Binding-site contacts:
Ligand atom N6 contacts residue ASP29 of chain 1.B at 3.4 Å (salt-bridge).
Ligand atom CA3 contacts residue ASP25 of chain 1.A at 3.3 Å.
Ligand atom N4 contacts residue GLY27 of chain 1.B at 3.0 Å (h-bond).
Ligand atom N contacts residue GLY48 of chain 1.A at 3.0 Å (h-bond).
Ligand atom C3 contacts residue ASP25 of chain 1.A at 3.4 Å.
Ligand atom CZ contacts residue ARG8 of chain 1.A at 3.5 Å.
Ligand atom N2 contacts residue GLY27 of chain 1.A at 2.9 Å (h-bond).
Ligand atom CG2 contacts residue ASP29 of chain 1.A at 3.4 Å.
Ligand atom N3 contacts residue ASP25 of chain 1.A at 2.8 Å (salt-bridge).
Ligand atom CB2 contacts residue ASP25 of chain 1.B at 3.3 Å.
Ligand atom O5 contacts residue GLY48 of chain 1.B at 3.0 Å (h-bond).
Ligand atom CH3 contacts residue GLY48 of chain 1.A at 3.5 Å.
Ligand atom N6 contacts residue ASP30 of chain 1.B at 3.5 Å (salt-bridge).
Ligand atom O1 contacts residue GLY27 of chain 1.A at 3.4 Å (h-bond).
Ligand atom CA5 contacts residue ASP29 of chain 1.B at 3.5 Å.
Ligand atom O4 contacts residue GLY27 of chain 1.B at 3.4 Å (h-bond).
Ligand atom O4 contacts residue ASP29 of chain 1.B at 3.0 Å (salt-bridge).
Ligand atom N5 contacts residue GLY48 of chain 1.B at 3.0 Å (h-bond).
Ligand atom CB contacts residue ASP29 of chain 1.A at 3.4 Å.
Ligand atom CA4 contacts residue GLY48 of chain 1.B at 3.4 Å.
Ligand atom NH2 contacts residue VAL82 of chain 1.A at 2.9 Å.
Ligand atom CZ contacts residue VAL82 of chain 1.A at 3.3 Å (hydrophobic).
Ligand atom NE2 contacts residue ILE47 of chain 1.B at 3.4 Å.
Ligand atom O4 contacts residue ALA28 of chain 1.B at 3.5 Å.
Ligand atom NH1 contacts residue VAL82 of chain 1.A at 3.5 Å.
Ligand atom NE2 contacts residue ASP30 of chain 1.B at 2.7 Å (salt-bridge).
Ligand atom O1 contacts residue ASP29 of chain 1.A at 3.0 Å (salt-bridge).
Ligand atom CD3 contacts residue ASP30 of chain 1.B at 3.5 Å.
Ligand atom CD4 contacts residue ARG8 of chain 1.A at 3.1 Å.
Ligand atom CG2 contacts residue ARG8 of chain 1.B at 3.5 Å.
Ligand atom NH2 contacts residue LEU23 of chain 1.A at 3.0 Å.
Ligand atom OE1 contacts residue ASP30 of chain 1.B at 2.9 Å (salt-bridge).
Ligand atom CA3 contacts residue GLY27 of chain 1.B at 3.3 Å.
Ligand atom OE1 contacts residue ASP29 of chain 1.B at 3.0 Å (salt-bridge).
Ligand atom O1 contacts residue ALA28 of chain 1.A at 3.5 Å.
Ligand atom CB3 contacts residue ASP25 of chain 1.A at 3.5 Å.
Ligand atom C3 contacts residue ASP25 of chain 1.B at 3.1 Å.
Ligand atom CB2 contacts residue GLY27 of chain 1.A at 3.4 Å.
Ligand atom N1 contacts residue GLY48 of chain 1.A at 3.0 Å (h-bond).
Ligand atom NH1 contacts residue ARG8 of chain 1.A at 3.2 Å (salt-bridge).

Sequence of chain 1.B:
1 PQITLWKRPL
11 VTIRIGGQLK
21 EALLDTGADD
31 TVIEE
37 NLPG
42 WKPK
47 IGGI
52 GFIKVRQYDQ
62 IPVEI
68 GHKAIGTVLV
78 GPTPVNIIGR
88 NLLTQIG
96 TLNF

This small molecule binds to this protein.
Small molecule (SMILES): CCCC[C@@H](CN[C@@H](CCCC)C(=O)N[C@@H](CCC(N)=O)C(=O)N[C@@H](CCCNC(N)=[NH2+])C(N)=O)NC(=O)[C@@H](NC(=O)[C@@H](NC(C)=O)[C@@H](C)O)[C@@H](C)CC

Sequence of chain 1.A:
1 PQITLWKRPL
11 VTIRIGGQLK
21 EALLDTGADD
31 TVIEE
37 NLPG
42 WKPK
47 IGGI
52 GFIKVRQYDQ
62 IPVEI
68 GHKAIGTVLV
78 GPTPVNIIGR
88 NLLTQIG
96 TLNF